Binding-site contacts:
Ligand atom C3 contacts residue ARG246 of chain 1.B at 4.1 Å.
Ligand atom N contacts residue HIS38 of chain 1.B at 4.0 Å.
Ligand atom O contacts residue HIS250 of chain 1.B at 3.4 Å.
Ligand atom C8 contacts residue HIS250 of chain 1.B at 4.0 Å.
Ligand atom C10 contacts residue HIS38 of chain 1.B at 3.8 Å.
Ligand atom C1 contacts residue HIS250 of chain 1.B at 4.2 Å.
Ligand atom C contacts residue HIS250 of chain 1.B at 4.1 Å.
Ligand atom C3 contacts residue CYS36 of chain 1.B at 4.0 Å (hydrophobic).
Ligand atom C8 contacts residue GLU252 of chain 1.B at 4.2 Å.
Ligand atom C4 contacts residue CYS36 of chain 1.B at 4.3 Å (hydrophobic).
Ligand atom C7 contacts residue ARG246 of chain 1.B at 4.3 Å.
Ligand atom C12 contacts residue HIS250 of chain 1.B at 3.5 Å.
Ligand atom C4 contacts residue ARG246 of chain 1.B at 3.5 Å.
Ligand atom C5 contacts residue ARG246 of chain 1.B at 3.5 Å.
Ligand atom C contacts residue VAL242 of chain 1.B at 3.8 Å (hydrophobic).
Ligand atom C5 contacts residue HIS38 of chain 1.B at 3.4 Å.
Ligand atom C11 contacts residue HIS250 of chain 1.B at 4.2 Å.
Ligand atom N1 contacts residue HIS250 of chain 1.B at 3.5 Å (h-bond).
Ligand atom C7 contacts residue GLU252 of chain 1.B at 3.5 Å.
Ligand atom C3 contacts residue LEU29 of chain 1.B at 3.9 Å (hydrophobic).
Ligand atom C4 contacts residue LEU60 of chain 1.B at 4.2 Å (hydrophobic).
Ligand atom C6 contacts residue HIS38 of chain 1.B at 3.4 Å.
Ligand atom C3 contacts residue HIS38 of chain 1.B at 3.8 Å.
Ligand atom C5 contacts residue SER62 of chain 1.B at 3.7 Å.
Ligand atom C9 contacts residue HIS250 of chain 1.B at 4.0 Å.
Ligand atom C2 contacts residue SER27 of chain 1.B at 4.4 Å.
Ligand atom N2 contacts residue HIS250 of chain 1.B at 3.2 Å (h-bond).
Ligand atom C2 contacts residue VAL242 of chain 1.B at 4.2 Å (hydrophobic).
Ligand atom C6 contacts residue HIS250 of chain 1.B at 4.1 Å.
Ligand atom C10 contacts residue HIS250 of chain 1.B at 4.1 Å.
Ligand atom N contacts residue HIS250 of chain 1.B at 3.5 Å.
Ligand atom C7 contacts residue HIS250 of chain 1.B at 3.8 Å.
Ligand atom C4 contacts residue SER62 of chain 1.B at 4.3 Å.
Ligand atom C2 contacts residue HIS38 of chain 1.B at 3.8 Å.
Ligand atom N contacts residue GLU252 of chain 1.B at 4.4 Å.
Ligand atom C4 contacts residue HIS38 of chain 1.B at 3.5 Å.
Ligand atom C1 contacts residue HIS38 of chain 1.B at 3.6 Å.
Ligand atom C2 contacts residue LEU29 of chain 1.B at 4.3 Å (hydrophobic).
Ligand atom C6 contacts residue ARG246 of chain 1.B at 4.0 Å.
Ligand atom C2 contacts residue ARG246 of chain 1.B at 4.3 Å.

This protein binds this small molecule.
Small molecule (SMILES): COc1ccccc1N1CCN(CC#N)CC1

Sequence of chain 1.B:
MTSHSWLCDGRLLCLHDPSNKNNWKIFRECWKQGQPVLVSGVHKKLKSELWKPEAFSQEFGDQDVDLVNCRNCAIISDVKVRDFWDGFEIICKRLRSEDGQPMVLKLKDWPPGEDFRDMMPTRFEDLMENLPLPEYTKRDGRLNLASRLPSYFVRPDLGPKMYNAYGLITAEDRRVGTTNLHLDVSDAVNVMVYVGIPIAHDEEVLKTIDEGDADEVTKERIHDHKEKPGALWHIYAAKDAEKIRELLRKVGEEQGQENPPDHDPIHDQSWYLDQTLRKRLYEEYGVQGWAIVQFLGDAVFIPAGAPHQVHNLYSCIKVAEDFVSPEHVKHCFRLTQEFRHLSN